This small molecule binds to this protein.
Small molecule (SMILES): O=c1ccn2c(n1)O[C@H]1[C@H](O)[C@@H](CO)O[C@H]12

Sequence of chain 1.F:
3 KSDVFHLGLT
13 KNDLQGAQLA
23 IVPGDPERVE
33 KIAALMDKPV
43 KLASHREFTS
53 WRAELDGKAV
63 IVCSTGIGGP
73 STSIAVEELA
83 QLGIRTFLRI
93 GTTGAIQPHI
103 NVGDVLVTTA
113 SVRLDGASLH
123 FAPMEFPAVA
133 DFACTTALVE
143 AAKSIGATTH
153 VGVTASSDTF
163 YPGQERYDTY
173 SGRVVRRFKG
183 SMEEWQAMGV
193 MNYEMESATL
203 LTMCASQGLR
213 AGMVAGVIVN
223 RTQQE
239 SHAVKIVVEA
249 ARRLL

Sequence of chain 1.A:
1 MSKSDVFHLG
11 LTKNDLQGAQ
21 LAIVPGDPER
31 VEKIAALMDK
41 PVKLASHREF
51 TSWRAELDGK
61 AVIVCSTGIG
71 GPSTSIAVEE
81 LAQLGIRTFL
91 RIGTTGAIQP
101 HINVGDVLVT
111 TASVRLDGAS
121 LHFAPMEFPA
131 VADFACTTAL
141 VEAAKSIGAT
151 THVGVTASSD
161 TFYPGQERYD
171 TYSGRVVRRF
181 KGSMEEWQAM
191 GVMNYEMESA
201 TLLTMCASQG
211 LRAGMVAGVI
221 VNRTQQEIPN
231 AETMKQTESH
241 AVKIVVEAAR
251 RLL

Binding-site contacts:
Ligand atom C3' contacts residue PO41 of chain 1.K at 3.5 Å.
Ligand atom O4 contacts residue ARG168 of chain 1.F at 3.5 Å (salt-bridge).
Ligand atom O3' contacts residue PO41 of chain 1.K at 2.4 Å (h-bond).
Ligand atom O3' contacts residue ILE69 of chain 1.F at 3.9 Å.
Ligand atom N3 contacts residue GLN166 of chain 1.F at 3.3 Å (h-bond).
Ligand atom O3' contacts residue GLU198 of chain 1.F at 2.7 Å (salt-bridge).
Ligand atom O4' contacts residue PO41 of chain 1.K at 3.2 Å (h-bond).
Ligand atom N3 contacts residue GLU196 of chain 1.F at 3.9 Å.
Ligand atom C4 contacts residue TYR195 of chain 1.F at 3.9 Å (hydrophobic).
Ligand atom O4' contacts residue ARG48 of chain 1.A at 3.6 Å.
Ligand atom C2' contacts residue GLU198 of chain 1.F at 3.5 Å.
Ligand atom C5 contacts residue GLY96 of chain 1.F at 3.8 Å.
Ligand atom C4 contacts residue GLY96 of chain 1.F at 4.0 Å.
Ligand atom C1' contacts residue PO41 of chain 1.K at 3.1 Å.
Ligand atom O4 contacts residue GLY96 of chain 1.F at 3.9 Å.
Ligand atom C5 contacts residue THR95 of chain 1.F at 3.9 Å.
Ligand atom C4 contacts residue PHE162 of chain 1.F at 3.9 Å (hydrophobic).
Ligand atom C4' contacts residue PO41 of chain 1.K at 3.5 Å.
Ligand atom C2 contacts residue GLU196 of chain 1.F at 3.7 Å.
Ligand atom N1 contacts residue THR94 of chain 1.F at 3.5 Å (h-bond).
Ligand atom N3 contacts residue PHE162 of chain 1.F at 4.0 Å.
Ligand atom O5' contacts residue HIS8 of chain 1.A at 2.8 Å (h-bond).
Ligand atom O4 contacts residue GLN166 of chain 1.F at 2.9 Å (h-bond).
Ligand atom O4' contacts residue THR94 of chain 1.F at 3.4 Å (h-bond).
Ligand atom C1' contacts residue THR94 of chain 1.F at 3.4 Å.
Ligand atom C3' contacts residue GLU198 of chain 1.F at 3.2 Å.
Ligand atom N3 contacts residue TYR195 of chain 1.F at 3.8 Å.
Ligand atom O4 contacts residue PHE162 of chain 1.F at 4.0 Å.
Ligand atom C2' contacts residue MET197 of chain 1.F at 3.7 Å (hydrophobic).
Ligand atom C2' contacts residue PO41 of chain 1.K at 3.6 Å.
Ligand atom O5' contacts residue PHE162 of chain 1.F at 3.6 Å.
Ligand atom O4 contacts residue TYR195 of chain 1.F at 4.0 Å.
Ligand atom C4 contacts residue GLN166 of chain 1.F at 3.7 Å.
Ligand atom O2 contacts residue MET197 of chain 1.F at 3.1 Å.
Ligand atom C6 contacts residue THR95 of chain 1.F at 3.9 Å.
Ligand atom C6 contacts residue THR94 of chain 1.F at 3.4 Å.
Ligand atom C5' contacts residue HIS8 of chain 1.A at 3.7 Å.
Ligand atom C5' contacts residue PHE162 of chain 1.F at 3.7 Å (hydrophobic).
Ligand atom O2 contacts residue GLU196 of chain 1.F at 3.6 Å.
Ligand atom C4' contacts residue ARG48 of chain 1.A at 4.0 Å.